Sequence of chain 1.A:
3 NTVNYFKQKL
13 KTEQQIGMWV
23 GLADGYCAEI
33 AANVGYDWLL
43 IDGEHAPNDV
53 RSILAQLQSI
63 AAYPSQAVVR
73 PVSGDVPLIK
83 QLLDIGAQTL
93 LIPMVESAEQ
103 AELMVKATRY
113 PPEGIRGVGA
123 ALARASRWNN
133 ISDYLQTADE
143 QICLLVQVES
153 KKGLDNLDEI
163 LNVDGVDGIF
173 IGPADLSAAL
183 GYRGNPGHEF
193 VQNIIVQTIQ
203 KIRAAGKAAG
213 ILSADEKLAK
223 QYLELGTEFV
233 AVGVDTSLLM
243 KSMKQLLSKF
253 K

Binding-site contacts:
Ligand atom CA contacts residue GLY174 of chain 1.C at 3.6 Å.
Ligand atom CB contacts residue ARG72 of chain 1.C at 4.0 Å.
Ligand atom O contacts residue GLY174 of chain 1.C at 3.5 Å.
Ligand atom C contacts residue CBG1 of chain 1.M at 3.6 Å.
Ligand atom C contacts residue GLY174 of chain 1.C at 3.3 Å.
Ligand atom O contacts residue ZN1 of chain 1.L at 2.3 Å.
Ligand atom O3 contacts residue GLY174 of chain 1.C at 4.0 Å.
Ligand atom O contacts residue ALA176 of chain 1.C at 3.6 Å.
Ligand atom CA contacts residue ZN1 of chain 1.L at 3.0 Å.
Ligand atom O3 contacts residue ARG72 of chain 1.C at 2.7 Å (salt-bridge).
Ligand atom CA contacts residue GLU151 of chain 1.C at 4.0 Å.
Ligand atom O3 contacts residue ASP177 of chain 1.C at 4.2 Å.
Ligand atom CB contacts residue GLY174 of chain 1.C at 4.3 Å.
Ligand atom O contacts residue CBG1 of chain 1.M at 4.1 Å.
Ligand atom OXT contacts residue ZN1 of chain 1.L at 4.3 Å.
Ligand atom C contacts residue PRO175 of chain 1.C at 3.8 Å (hydrophobic).
Ligand atom OXT contacts residue CBG1 of chain 1.M at 4.0 Å.
Ligand atom O3 contacts residue ZN1 of chain 1.L at 2.2 Å.
Ligand atom O contacts residue PRO175 of chain 1.C at 4.2 Å.
Ligand atom CA contacts residue CBG1 of chain 1.M at 3.1 Å.
Ligand atom CB contacts residue CBG1 of chain 1.M at 3.3 Å.
Ligand atom CB contacts residue TRP21 of chain 1.C at 4.0 Å (hydrophobic).
Ligand atom OXT contacts residue ALA176 of chain 1.C at 2.9 Å (h-bond).
Ligand atom CA contacts residue ARG72 of chain 1.C at 3.7 Å.
Ligand atom O3 contacts residue CBG1 of chain 1.M at 3.2 Å (h-bond).
Ligand atom O contacts residue GLU151 of chain 1.C at 3.2 Å (salt-bridge).
Ligand atom O3 contacts residue GLN149 of chain 1.C at 3.1 Å (h-bond).
Ligand atom CA contacts residue GLN149 of chain 1.C at 3.9 Å.
Ligand atom C contacts residue ASP177 of chain 1.C at 3.9 Å.
Ligand atom OXT contacts residue PRO175 of chain 1.C at 3.1 Å (h-bond).
Ligand atom OXT contacts residue GLY174 of chain 1.C at 3.3 Å.
Ligand atom CB contacts residue LEU214 of chain 1.C at 3.8 Å (hydrophobic).
Ligand atom C contacts residue ZN1 of chain 1.L at 3.0 Å.
Ligand atom O contacts residue VAL120 of chain 1.A at 3.9 Å.
Ligand atom OXT contacts residue ASP177 of chain 1.C at 4.1 Å.
Ligand atom C contacts residue GLU151 of chain 1.C at 4.0 Å.
Ligand atom C contacts residue ALA176 of chain 1.C at 3.7 Å (hydrophobic).
Ligand atom O contacts residue ASP177 of chain 1.C at 3.0 Å (salt-bridge).
Ligand atom O3 contacts residue GLU151 of chain 1.C at 3.4 Å (salt-bridge).
Ligand atom CB contacts residue PHE172 of chain 1.C at 3.9 Å (hydrophobic).

Sequence of chain 1.C:
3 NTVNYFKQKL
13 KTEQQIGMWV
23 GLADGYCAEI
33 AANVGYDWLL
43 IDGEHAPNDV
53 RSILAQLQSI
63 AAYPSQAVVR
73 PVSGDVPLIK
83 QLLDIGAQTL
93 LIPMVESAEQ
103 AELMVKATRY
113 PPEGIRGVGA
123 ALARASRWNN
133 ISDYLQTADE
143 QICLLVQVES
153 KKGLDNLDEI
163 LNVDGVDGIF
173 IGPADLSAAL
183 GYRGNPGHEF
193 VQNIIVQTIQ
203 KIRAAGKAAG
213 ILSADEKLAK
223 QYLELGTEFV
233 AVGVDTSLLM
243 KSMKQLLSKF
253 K

This small molecule binds to this protein.
Small molecule (SMILES): CC(=O)C(=O)O